Binding-site contacts:
Ligand atom C2 contacts residue PHE330 of chain 1.A at 3.9 Å (hydrophobic).
Ligand atom C contacts residue GLU130 of chain 1.A at 3.5 Å.
Ligand atom C contacts residue PHE330 of chain 1.A at 4.3 Å (hydrophobic).
Ligand atom CL contacts residue ALA73 of chain 1.A at 3.4 Å.
Ligand atom C2 contacts residue LEU176 of chain 1.A at 4.0 Å (hydrophobic).
Ligand atom C3 contacts residue VAL60 of chain 1.A at 4.4 Å (hydrophobic).
Ligand atom C5 contacts residue ALA73 of chain 1.A at 4.1 Å (hydrophobic).
Ligand atom N contacts residue THR186 of chain 1.A at 2.8 Å (h-bond).
Ligand atom C3 contacts residue ALA73 of chain 1.A at 3.8 Å (hydrophobic).
Ligand atom C5 contacts residue THR186 of chain 1.A at 3.7 Å.
Ligand atom C6 contacts residue VAL60 of chain 1.A at 3.9 Å (hydrophobic).
Ligand atom C6 contacts residue THR186 of chain 1.A at 4.1 Å.
Ligand atom C4 contacts residue THR186 of chain 1.A at 4.3 Å.
Ligand atom C1 contacts residue LEU176 of chain 1.A at 4.4 Å (hydrophobic).
Ligand atom C7 contacts residue VAL60 of chain 1.A at 3.9 Å (hydrophobic).
Ligand atom C4 contacts residue LEU176 of chain 1.A at 3.3 Å (hydrophobic).
Ligand atom CL contacts residue THR186 of chain 1.A at 4.3 Å.
Ligand atom C contacts residue GLY53 of chain 1.A at 4.0 Å.
Ligand atom CL contacts residue LEU176 of chain 1.A at 3.5 Å.
Ligand atom O contacts residue VAL60 of chain 1.A at 4.1 Å.
Ligand atom C3 contacts residue PHE330 of chain 1.A at 4.3 Å (hydrophobic).
Ligand atom C2 contacts residue LEU52 of chain 1.A at 4.1 Å (hydrophobic).
Ligand atom C6 contacts residue LEU176 of chain 1.A at 4.2 Å (hydrophobic).
Ligand atom N contacts residue ASP187 of chain 1.A at 4.4 Å.
Ligand atom C1 contacts residue VAL60 of chain 1.A at 3.7 Å (hydrophobic).
Ligand atom O contacts residue GLU130 of chain 1.A at 4.2 Å.
Ligand atom C5 contacts residue MET123 of chain 1.A at 4.3 Å (hydrophobic).
Ligand atom C5 contacts residue LEU176 of chain 1.A at 3.7 Å (hydrophobic).
Ligand atom CL contacts residue VAL126 of chain 1.A at 3.8 Å.
Ligand atom C3 contacts residue LEU52 of chain 1.A at 4.1 Å (hydrophobic).
Ligand atom C3 contacts residue LEU176 of chain 1.A at 3.5 Å (hydrophobic).
Ligand atom C contacts residue LEU52 of chain 1.A at 3.2 Å (hydrophobic).
Ligand atom C7 contacts residue THR186 of chain 1.A at 3.6 Å.
Ligand atom C4 contacts residue ALA73 of chain 1.A at 3.5 Å (hydrophobic).
Ligand atom CL contacts residue TYR125 of chain 1.A at 4.1 Å.
Ligand atom C2 contacts residue VAL60 of chain 1.A at 4.0 Å (hydrophobic).
Ligand atom C5 contacts residue VAL60 of chain 1.A at 4.2 Å (hydrophobic).
Ligand atom CL contacts residue GLU124 of chain 1.A at 2.9 Å.
Ligand atom C contacts residue VAL60 of chain 1.A at 4.5 Å (hydrophobic).
Ligand atom CL contacts residue VAL107 of chain 1.A at 4.3 Å.

A protein and the small-molecule ligand that binds it are described below.
Small molecule (SMILES): COc1ccc(Cl)cc1C[NH3+]

Sequence of chain 1.A:
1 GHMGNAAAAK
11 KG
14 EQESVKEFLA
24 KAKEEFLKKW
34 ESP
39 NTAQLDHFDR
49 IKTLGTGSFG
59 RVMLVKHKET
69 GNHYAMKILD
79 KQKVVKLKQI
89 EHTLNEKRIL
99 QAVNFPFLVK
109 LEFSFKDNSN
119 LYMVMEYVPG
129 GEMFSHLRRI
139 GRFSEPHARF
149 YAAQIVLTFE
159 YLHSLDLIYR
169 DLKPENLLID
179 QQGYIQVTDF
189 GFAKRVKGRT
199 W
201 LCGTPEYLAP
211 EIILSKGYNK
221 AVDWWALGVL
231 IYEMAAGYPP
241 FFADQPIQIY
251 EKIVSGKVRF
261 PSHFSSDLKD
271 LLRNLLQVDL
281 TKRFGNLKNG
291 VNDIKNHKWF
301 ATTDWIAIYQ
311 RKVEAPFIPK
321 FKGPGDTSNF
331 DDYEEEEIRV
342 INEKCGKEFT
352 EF